Sequence of chain 1.A:
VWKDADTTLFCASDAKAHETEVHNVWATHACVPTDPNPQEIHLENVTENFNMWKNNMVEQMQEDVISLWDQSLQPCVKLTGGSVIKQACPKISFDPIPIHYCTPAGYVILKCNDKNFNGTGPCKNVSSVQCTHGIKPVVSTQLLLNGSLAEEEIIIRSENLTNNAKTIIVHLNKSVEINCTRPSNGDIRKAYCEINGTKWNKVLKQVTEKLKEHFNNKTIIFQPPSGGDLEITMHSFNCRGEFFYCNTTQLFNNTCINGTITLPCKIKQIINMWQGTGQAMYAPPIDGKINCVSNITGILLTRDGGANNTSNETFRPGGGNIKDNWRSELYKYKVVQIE

Binding-site contacts:
Ligand atom O5 contacts residue THR162 of chain 1.A at 3.8 Å.
Ligand atom O5 contacts residue ASN163 of chain 1.A at 3.3 Å.
Ligand atom C4 contacts residue ASN160 of chain 1.A at 4.1 Å.
Ligand atom C1 contacts residue ASN163 of chain 1.A at 4.2 Å.
Ligand atom O7 contacts residue ASN160 of chain 1.A at 3.6 Å (h-bond).
Ligand atom O6 contacts residue ASN163 of chain 1.A at 3.6 Å.
Ligand atom O6 contacts residue THR162 of chain 1.A at 4.4 Å.
Ligand atom C5 contacts residue ASN160 of chain 1.A at 3.6 Å.
Ligand atom C5 contacts residue THR162 of chain 1.A at 3.4 Å.
Ligand atom O5 contacts residue ASN160 of chain 1.A at 2.4 Å (h-bond).
Ligand atom C1 contacts residue THR162 of chain 1.A at 3.9 Å.
Ligand atom C8 contacts residue ASN160 of chain 1.A at 4.2 Å.
Ligand atom C3 contacts residue ASN160 of chain 1.A at 3.7 Å.
Ligand atom C6 contacts residue ASN163 of chain 1.A at 3.8 Å.
Ligand atom N2 contacts residue ASN160 of chain 1.A at 2.7 Å (h-bond).
Ligand atom C6 contacts residue THR162 of chain 1.A at 3.5 Å.
Ligand atom C7 contacts residue ASN160 of chain 1.A at 3.3 Å.
Ligand atom C2 contacts residue ASN160 of chain 1.A at 2.3 Å.
Ligand atom C1 contacts residue ASN160 of chain 1.A at 1.4 Å.
Ligand atom C5 contacts residue ASN163 of chain 1.A at 4.1 Å.

This small molecule binds to this protein.
Small molecule (SMILES): CC(=O)N[C@@H]1[C@@H](O)[C@H](O)[C@@H](CO)O[C@H]1O